A protein and the small-molecule ligand that binds it are described below.
Small molecule (SMILES): C=CC(C)(C)OC[C@H]1O[C@H](O[C@@H]2C3=C([C@H](C)COC(C)=O)C[C@H](O)[C@]3(C)/C=C3/[C@@H](COC)CC[C@H]3[C@@H](C)[C@H]2O)[C@H](O)[C@@H](OC(C)=O)[C@@H]1O

Binding-site contacts:
Ligand atom C18 contacts residue LEU223 of chain 2.A at 4.0 Å (hydrophobic).
Ligand atom O13 contacts residue VAL51 of chain 2.A at 3.6 Å.
Ligand atom O37 contacts residue LEU223 of chain 2.A at 3.4 Å.
Ligand atom C25 contacts residue ILE224 of chain 2.A at 4.1 Å (hydrophobic).
Ligand atom O43 contacts residue ASP220 of chain 2.A at 3.4 Å (salt-bridge).
Ligand atom O22 contacts residue ASN47 of chain 2.A at 3.2 Å (h-bond).
Ligand atom O13 contacts residue LYS54 of chain 2.A at 4.1 Å.
Ligand atom C14 contacts residue ASN47 of chain 2.A at 3.4 Å.
Ligand atom C18 contacts residue FAR1 of chain 2.G at 3.6 Å.
Ligand atom O16 contacts residue PRO172 of chain 2.A at 3.8 Å.
Ligand atom C27 contacts residue SER50 of chain 2.A at 4.1 Å.
Ligand atom C48 contacts residue LEU48 of chain 2.A at 3.6 Å (hydrophobic).
Ligand atom C27 contacts residue PHE124 of chain 2.A at 3.6 Å (hydrophobic).
Ligand atom C7 contacts residue SER50 of chain 2.A at 3.9 Å.
Ligand atom C25 contacts residue ILE173 of chain 2.A at 4.1 Å (hydrophobic).
Ligand atom C23 contacts residue PHE124 of chain 2.A at 3.9 Å (hydrophobic).
Ligand atom C31 contacts residue LEU223 of chain 2.A at 3.6 Å (hydrophobic).
Ligand atom C23 contacts residue ILE173 of chain 2.A at 3.8 Å (hydrophobic).
Ligand atom C10 contacts residue CYS11 of chain 2.B at 4.0 Å (hydrophobic).
Ligand atom C26 contacts residue CYS11 of chain 2.B at 3.6 Å (hydrophobic).
Ligand atom C38 contacts residue MET128 of chain 2.A at 3.6 Å (hydrophobic).
Ligand atom C26 contacts residue LYS127 of chain 2.A at 3.9 Å.
Ligand atom C6 contacts residue VAL51 of chain 2.A at 3.8 Å (hydrophobic).
Ligand atom C20 contacts residue LYS127 of chain 2.A at 4.0 Å.
Ligand atom C20 contacts residue CYS11 of chain 2.B at 3.6 Å (hydrophobic).
Ligand atom C10 contacts residue FAR1 of chain 2.G at 4.0 Å.
Ligand atom C7 contacts residue ASN47 of chain 2.A at 3.7 Å.
Ligand atom O24 contacts residue LEU223 of chain 2.A at 3.5 Å.
Ligand atom C48 contacts residue ASN47 of chain 2.A at 3.8 Å.
Ligand atom C23 contacts residue ASN47 of chain 2.A at 3.7 Å.
Ligand atom C38 contacts residue PHE124 of chain 2.A at 3.7 Å (hydrophobic).
Ligand atom C7 contacts residue VAL51 of chain 2.A at 3.7 Å (hydrophobic).
Ligand atom C18 contacts residue ILE224 of chain 2.A at 3.9 Å (hydrophobic).
Ligand atom C38 contacts residue LYS127 of chain 2.A at 3.5 Å.
Ligand atom O32 contacts residue LYS127 of chain 2.A at 2.8 Å (salt-bridge).
Ligand atom C25 contacts residue PRO172 of chain 2.A at 3.5 Å (hydrophobic).
Ligand atom C27 contacts residue LYS127 of chain 2.A at 3.8 Å.
Ligand atom C48 contacts residue VAL51 of chain 2.A at 3.9 Å (hydrophobic).
Ligand atom C25 contacts residue CYS11 of chain 2.B at 3.9 Å (hydrophobic).
Ligand atom C26 contacts residue ILE173 of chain 2.A at 4.1 Å (hydrophobic).

Sequence of chain 2.B:
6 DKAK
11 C

Sequence of chain 2.A:
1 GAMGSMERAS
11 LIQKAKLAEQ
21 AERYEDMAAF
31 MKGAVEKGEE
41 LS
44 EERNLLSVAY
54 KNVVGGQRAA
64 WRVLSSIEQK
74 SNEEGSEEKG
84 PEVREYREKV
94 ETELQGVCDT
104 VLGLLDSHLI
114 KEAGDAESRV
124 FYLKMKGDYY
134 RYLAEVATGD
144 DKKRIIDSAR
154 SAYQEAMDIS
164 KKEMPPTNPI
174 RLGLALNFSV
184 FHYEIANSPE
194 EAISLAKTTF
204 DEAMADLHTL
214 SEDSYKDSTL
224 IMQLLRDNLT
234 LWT